Sequence of chain 1.A:
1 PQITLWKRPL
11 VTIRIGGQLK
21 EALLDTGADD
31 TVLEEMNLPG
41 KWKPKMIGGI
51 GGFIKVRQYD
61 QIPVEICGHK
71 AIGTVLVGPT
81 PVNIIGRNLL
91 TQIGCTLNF

The small molecule below binds the protein below.
Small molecule (SMILES): CC(C)CCNC(=O)[C@@H](NC(=O)[C@@H](N)CCCN=C(N)N)C(C)C

Sequence of chain 1.C:
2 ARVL

Sequence of chain 1.B:
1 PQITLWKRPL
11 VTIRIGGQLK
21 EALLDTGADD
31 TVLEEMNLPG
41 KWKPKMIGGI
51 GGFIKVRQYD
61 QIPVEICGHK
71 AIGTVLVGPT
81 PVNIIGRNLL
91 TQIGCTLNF

Binding-site contacts:
Ligand atom CD contacts residue GLY48 of chain 1.B at 3.0 Å.
Ligand atom O contacts residue LEU5 of chain 1.C at 3.7 Å.
Ligand atom CA contacts residue GLY48 of chain 1.B at 3.7 Å.
Ligand atom CG1 contacts residue ILE50 of chain 1.A at 3.2 Å (hydrophobic).
Ligand atom N contacts residue GLY48 of chain 1.B at 2.9 Å (h-bond).
Ligand atom N contacts residue LEU5 of chain 1.C at 2.8 Å (h-bond).
Ligand atom C contacts residue GLY48 of chain 1.B at 3.9 Å.
Ligand atom CA contacts residue ASP25 of chain 1.A at 3.9 Å.
Ligand atom CD contacts residue ILE47 of chain 1.B at 3.9 Å (hydrophobic).
Ligand atom CB contacts residue ASP29 of chain 1.B at 3.4 Å.
Ligand atom O contacts residue ALA28 of chain 1.B at 3.5 Å.
Ligand atom N contacts residue GLY27 of chain 1.B at 3.0 Å (h-bond).
Ligand atom O contacts residue GLY48 of chain 1.B at 3.6 Å (h-bond).
Ligand atom O contacts residue ASP29 of chain 1.B at 2.7 Å (salt-bridge).
Ligand atom O contacts residue GLY27 of chain 1.B at 3.6 Å (h-bond).
Ligand atom CD2 contacts residue VAL82 of chain 1.A at 3.9 Å (hydrophobic).
Ligand atom CB contacts residue LEU5 of chain 1.C at 3.6 Å (hydrophobic).
Ligand atom CG contacts residue GLY48 of chain 1.B at 3.4 Å.
Ligand atom N contacts residue GLY48 of chain 1.B at 3.2 Å (h-bond).
Ligand atom CA contacts residue ASP29 of chain 1.B at 3.4 Å.
Ligand atom CD1 contacts residue VAL82 of chain 1.A at 2.6 Å (hydrophobic).
Ligand atom CA contacts residue GLY48 of chain 1.B at 4.0 Å.
Ligand atom CB contacts residue ASP25 of chain 1.A at 3.7 Å.
Ligand atom C contacts residue LEU5 of chain 1.C at 3.4 Å (hydrophobic).
Ligand atom O contacts residue ILE50 of chain 1.A at 3.5 Å.
Ligand atom C contacts residue GLY48 of chain 1.B at 3.8 Å.
Ligand atom NE contacts residue GLY48 of chain 1.B at 4.0 Å.
Ligand atom CA contacts residue GLY27 of chain 1.B at 3.6 Å.
Ligand atom CG2 contacts residue VAL32 of chain 1.B at 3.9 Å (hydrophobic).
Ligand atom CB contacts residue GLY27 of chain 1.B at 3.6 Å.
Ligand atom CA contacts residue LEU5 of chain 1.C at 2.6 Å (hydrophobic).
Ligand atom CB contacts residue ILE50 of chain 1.A at 3.7 Å (hydrophobic).
Ligand atom CG contacts residue VAL82 of chain 1.A at 3.7 Å (hydrophobic).
Ligand atom CG contacts residue ILE47 of chain 1.B at 3.8 Å (hydrophobic).
Ligand atom CD2 contacts residue PRO81 of chain 1.A at 3.5 Å (hydrophobic).
Ligand atom C contacts residue ASP29 of chain 1.B at 3.9 Å.
Ligand atom O contacts residue GLY49 of chain 1.B at 3.5 Å.
Ligand atom CG1 contacts residue ILE84 of chain 1.B at 3.8 Å (hydrophobic).
Ligand atom CD2 contacts residue ILE50 of chain 1.B at 3.9 Å (hydrophobic).
Ligand atom CB contacts residue GLY48 of chain 1.B at 3.9 Å.